Binding-site contacts:
Ligand atom O4 contacts residue DT4 of chain 1.A at 3.2 Å (h-bond).
Ligand atom OP1 contacts residue ALA110 of chain 1.C at 2.6 Å (h-bond).
Ligand atom N1 contacts residue DC1 of chain 1.A at 3.0 Å (h-bond).
Ligand atom O2 contacts residue DG6 of chain 1.A at 3.1 Å (h-bond).
Ligand atom P contacts residue GLY107 of chain 1.C at 3.3 Å.
Ligand atom N6 contacts residue DA2 of chain 1.A at 2.8 Å (h-bond).
Ligand atom OP1 contacts residue ILE106 of chain 1.C at 2.7 Å (h-bond).
Ligand atom N3 contacts residue DA2 of chain 1.A at 2.8 Å (h-bond).
Ligand atom C5' contacts residue GLY105 of chain 1.C at 3.2 Å.
Ligand atom O2 contacts residue DA5 of chain 1.A at 3.3 Å (h-bond).
Ligand atom OP1 contacts residue GLY107 of chain 1.C at 3.2 Å.
Ligand atom N4 contacts residue DG6 of chain 1.A at 2.6 Å (h-bond).
Ligand atom N6 contacts residue DT4 of chain 1.A at 3.0 Å (h-bond).
Ligand atom O5' contacts residue GLY107 of chain 1.C at 3.1 Å.
Ligand atom C4 contacts residue DA7 of chain 1.A at 3.2 Å.
Ligand atom O4 contacts residue DA7 of chain 1.A at 2.7 Å (h-bond).
Ligand atom O6 contacts residue DC1 of chain 1.A at 3.2 Å (h-bond).
Ligand atom OP2 contacts residue PRO108 of chain 1.C at 3.2 Å (h-bond).
Ligand atom C2 contacts residue DT4 of chain 1.A at 2.8 Å.
Ligand atom O4 contacts residue DA5 of chain 1.A at 2.6 Å (h-bond).
Ligand atom OP2 contacts residue SER109 of chain 1.C at 3.1 Å (h-bond).
Ligand atom O2 contacts residue DA7 of chain 1.A at 2.9 Å (h-bond).
Ligand atom N4 contacts residue DA5 of chain 1.A at 3.1 Å (h-bond).
Ligand atom N3 contacts residue DA5 of chain 1.A at 2.5 Å (h-bond).
Ligand atom N3 contacts residue DG6 of chain 1.A at 2.5 Å (h-bond).
Ligand atom C2 contacts residue DG6 of chain 1.A at 3.1 Å.
Ligand atom N1 contacts residue DT3 of chain 1.A at 2.8 Å (h-bond).
Ligand atom N6 contacts residue DT3 of chain 1.A at 2.9 Å (h-bond).
Ligand atom OP1 contacts residue GLY105 of chain 1.C at 3.0 Å (h-bond).
Ligand atom C2 contacts residue DT3 of chain 1.A at 3.2 Å.
Ligand atom C4 contacts residue DG6 of chain 1.A at 3.2 Å.
Ligand atom OP1 contacts residue NA1 of chain 1.D at 2.2 Å (h-bond).
Ligand atom O2 contacts residue DA2 of chain 1.A at 3.1 Å.
Ligand atom N2 contacts residue DA2 of chain 1.A at 3.2 Å.
Ligand atom N1 contacts residue DT4 of chain 1.A at 2.3 Å (h-bond).
Ligand atom N2 contacts residue DC1 of chain 1.A at 2.7 Å (h-bond).
Ligand atom C2 contacts residue DA7 of chain 1.A at 3.1 Å.
Ligand atom O3' contacts residue GLY105 of chain 1.C at 3.3 Å.
Ligand atom N3 contacts residue DA7 of chain 1.A at 2.6 Å (h-bond).
Ligand atom O2 contacts residue DG6 of chain 1.A at 2.5 Å (h-bond).

Sequence of chain 1.C:
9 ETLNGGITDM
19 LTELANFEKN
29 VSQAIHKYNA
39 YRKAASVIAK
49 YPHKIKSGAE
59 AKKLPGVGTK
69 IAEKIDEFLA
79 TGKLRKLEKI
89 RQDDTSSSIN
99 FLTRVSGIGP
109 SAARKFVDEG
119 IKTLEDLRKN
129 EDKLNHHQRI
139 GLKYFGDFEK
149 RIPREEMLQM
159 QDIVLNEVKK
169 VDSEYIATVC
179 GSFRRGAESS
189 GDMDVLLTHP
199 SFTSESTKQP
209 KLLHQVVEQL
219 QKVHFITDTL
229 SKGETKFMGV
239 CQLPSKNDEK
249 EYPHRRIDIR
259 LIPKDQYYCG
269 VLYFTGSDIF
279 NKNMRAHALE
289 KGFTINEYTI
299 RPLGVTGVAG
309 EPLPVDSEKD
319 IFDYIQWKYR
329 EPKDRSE

The small molecule below binds the protein below.
Small molecule (SMILES): Cc1cn([C@H]2C[C@H](O[P](=O)(O)OC[C@H]3O[C@@H](n4cnc5c(N)ncnc54)C[C@@H]3O[P](=O)(O)OC[C@H]3O[C@@H](n4cnc5c(N)ncnc54)C[C@@H]3O[P](=O)(O)OC[C@H]3O[C@@H](n4cc(C)c(=O)[nH]c4=O)C[C@@H]3O[P](=O)(O)OC[C@H]3O[C@@H](n4cnc5c(=O)nc(N)[nH]c54)C[C@@H]3O)[C@@H](CO[P](=O)(O)O[C@H]3C[C@H](n4ccc(N)nc4=O)O[C@@H]3CO[P](=O)(O)O[C@H]3C[C@H](n4cc(C)c(=O)[nH]c4=O)O[C@@H]3COP(=O)(O)O)O2)c(=O)[nH]c1=O